Binding-site contacts:
Ligand atom C8 contacts residue ASN7 of chain 3.B at 3.6 Å.
Ligand atom C4 contacts residue ASN7 of chain 3.B at 4.2 Å.
Ligand atom N2 contacts residue ASN7 of chain 3.B at 3.1 Å (h-bond).
Ligand atom C5 contacts residue ASN7 of chain 3.B at 3.6 Å.
Ligand atom C1 contacts residue ASN7 of chain 3.B at 1.4 Å.
Ligand atom C2 contacts residue ASN7 of chain 3.B at 2.4 Å.
Ligand atom C6 contacts residue ALA5 of chain 3.B at 4.2 Å (hydrophobic).
Ligand atom O5 contacts residue ASN7 of chain 3.B at 2.3 Å (h-bond).
Ligand atom C3 contacts residue ASN7 of chain 3.B at 3.8 Å.
Ligand atom C7 contacts residue ASN7 of chain 3.B at 3.6 Å.
Ligand atom O5 contacts residue ALA5 of chain 3.B at 4.1 Å.

The protein below binds the small molecule below.
Small molecule (SMILES): CC(=O)N[C@@H]1[C@@H](O)[C@H](O)[C@@H](CO)O[C@H]1O

Sequence of chain 3.B:
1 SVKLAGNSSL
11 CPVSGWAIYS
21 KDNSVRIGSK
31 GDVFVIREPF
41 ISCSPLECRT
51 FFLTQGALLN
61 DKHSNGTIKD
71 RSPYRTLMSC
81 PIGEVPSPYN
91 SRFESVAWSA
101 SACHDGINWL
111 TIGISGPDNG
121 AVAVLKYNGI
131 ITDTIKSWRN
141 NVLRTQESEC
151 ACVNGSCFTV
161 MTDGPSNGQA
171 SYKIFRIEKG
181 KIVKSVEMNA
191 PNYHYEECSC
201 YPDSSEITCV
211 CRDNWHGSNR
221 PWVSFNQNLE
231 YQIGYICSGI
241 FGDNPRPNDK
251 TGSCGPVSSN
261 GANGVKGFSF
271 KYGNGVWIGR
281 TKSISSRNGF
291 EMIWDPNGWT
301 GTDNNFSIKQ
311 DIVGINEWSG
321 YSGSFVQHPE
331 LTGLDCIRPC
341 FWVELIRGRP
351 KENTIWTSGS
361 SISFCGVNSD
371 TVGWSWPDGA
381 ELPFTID